A protein and the small-molecule ligand that binds it are described below.
Small molecule (SMILES): Nc1nc2c(ncn2[C@@H]2O[C@H](CO[P](=O)(O)O[P](=O)(O)OP(O)(O)=S)[C@@H](O)[C@H]2O)c(=O)[nH]1

Binding-site contacts:
Ligand atom C8 contacts residue ALA21 of chain 1.A at 3.6 Å (hydrophobic).
Ligand atom O6 contacts residue ASP122 of chain 1.A at 3.4 Å (salt-bridge).
Ligand atom O1B contacts residue GLY16 of chain 1.A at 3.6 Å.
Ligand atom O2G contacts residue MG1 of chain 1.C at 2.0 Å.
Ligand atom O6 contacts residue SER148 of chain 1.A at 3.5 Å.
Ligand atom O2' contacts residue VAL32 of chain 1.A at 2.8 Å (h-bond).
Ligand atom C2 contacts residue ASP122 of chain 1.A at 3.6 Å.
Ligand atom O1A contacts residue ALA21 of chain 1.A at 2.8 Å (h-bond).
Ligand atom O1B contacts residue LYS19 of chain 1.A at 2.9 Å (salt-bridge).
Ligand atom O3B contacts residue MG1 of chain 1.C at 3.5 Å.
Ligand atom O6 contacts residue ALA149 of chain 1.A at 3.0 Å (h-bond).
Ligand atom O6 contacts residue LYS150 of chain 1.A at 3.5 Å (salt-bridge).
Ligand atom C6 contacts residue LYS120 of chain 1.A at 3.5 Å.
Ligand atom N7 contacts residue ALA149 of chain 1.A at 3.6 Å.
Ligand atom O2G contacts residue THR38 of chain 1.A at 2.6 Å (h-bond).
Ligand atom C2' contacts residue VAL32 of chain 1.A at 3.6 Å (hydrophobic).
Ligand atom O2B contacts residue MG1 of chain 1.C at 2.0 Å.
Ligand atom O1B contacts residue VAL17 of chain 1.A at 3.1 Å (h-bond).
Ligand atom C6 contacts residue ASP122 of chain 1.A at 3.5 Å.
Ligand atom O3G contacts residue GLY63 of chain 1.A at 2.8 Å (h-bond).
Ligand atom O1A contacts residue GLY18 of chain 1.A at 3.2 Å.
Ligand atom PG contacts residue MG1 of chain 1.C at 3.2 Å.
Ligand atom N7 contacts residue ASN119 of chain 1.A at 3.1 Å (h-bond).
Ligand atom O3G contacts residue LYS19 of chain 1.A at 2.6 Å (salt-bridge).
Ligand atom N2 contacts residue LEU123 of chain 1.A at 3.6 Å.
Ligand atom O3A contacts residue GLY16 of chain 1.A at 3.4 Å.
Ligand atom O1A contacts residue SER20 of chain 1.A at 3.4 Å (h-bond).
Ligand atom N1 contacts residue ASP122 of chain 1.A at 2.7 Å (salt-bridge).
Ligand atom O2B contacts residue SER20 of chain 1.A at 3.0 Å (h-bond).
Ligand atom O2' contacts residue ASP33 of chain 1.A at 3.3 Å (salt-bridge).
Ligand atom O2' contacts residue PHE31 of chain 1.A at 3.3 Å.
Ligand atom N2 contacts residue ASP122 of chain 1.A at 2.9 Å (salt-bridge).
Ligand atom O3A contacts residue GLY18 of chain 1.A at 3.2 Å (h-bond).
Ligand atom O4' contacts residue LYS120 of chain 1.A at 3.2 Å (salt-bridge).
Ligand atom O3' contacts residue ASP33 of chain 1.A at 2.8 Å (salt-bridge).
Ligand atom O3B contacts residue GLY16 of chain 1.A at 2.9 Å (h-bond).
Ligand atom O6 contacts residue LYS120 of chain 1.A at 3.3 Å.
Ligand atom PB contacts residue MG1 of chain 1.C at 3.3 Å.
Ligand atom O1B contacts residue GLY18 of chain 1.A at 3.0 Å (h-bond).
Ligand atom O6 contacts residue ASN119 of chain 1.A at 3.3 Å (h-bond).

Sequence of chain 1.A:
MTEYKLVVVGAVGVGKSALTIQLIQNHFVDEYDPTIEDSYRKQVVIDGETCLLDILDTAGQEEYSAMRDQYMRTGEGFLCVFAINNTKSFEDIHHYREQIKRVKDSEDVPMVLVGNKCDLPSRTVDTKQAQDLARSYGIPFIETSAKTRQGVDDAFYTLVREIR